This small molecule binds to this protein.
Small molecule (SMILES): O=C(O)c1ccccc1-n1cccn1

Binding-site contacts:
Ligand atom C12 contacts residue MET104 of chain 4.A at 3.9 Å (hydrophobic).
Ligand atom C09 contacts residue MET200 of chain 4.A at 3.9 Å (hydrophobic).
Ligand atom C08 contacts residue TYR159 of chain 4.A at 3.7 Å (hydrophobic).
Ligand atom O01 contacts residue NAD1 of chain 4.B at 3.1 Å.
Ligand atom C06 contacts residue PHE150 of chain 4.A at 3.5 Å (hydrophobic).
Ligand atom O03 contacts residue MET162 of chain 4.A at 4.1 Å.
Ligand atom C11 contacts residue TYR159 of chain 4.A at 4.1 Å (hydrophobic).
Ligand atom O03 contacts residue LYS166 of chain 4.A at 4.1 Å.
Ligand atom C13 contacts residue ILE203 of chain 4.A at 3.5 Å (hydrophobic).
Ligand atom O03 contacts residue NAD1 of chain 4.B at 2.5 Å (h-bond).
Ligand atom C05 contacts residue NAD1 of chain 4.B at 3.3 Å.
Ligand atom C06 contacts residue NAD1 of chain 4.B at 3.5 Å.
Ligand atom C13 contacts residue ALA199 of chain 4.A at 3.9 Å (hydrophobic).
Ligand atom C09 contacts residue TYR159 of chain 4.A at 3.5 Å (hydrophobic).
Ligand atom N10 contacts residue MET104 of chain 4.A at 4.2 Å.
Ligand atom N10 contacts residue TYR159 of chain 4.A at 4.2 Å.
Ligand atom C07 contacts residue PHE150 of chain 4.A at 4.3 Å (hydrophobic).
Ligand atom C09 contacts residue NAD1 of chain 4.B at 4.3 Å.
Ligand atom C12 contacts residue ILE203 of chain 4.A at 4.0 Å (hydrophobic).
Ligand atom C02 contacts residue NAD1 of chain 4.B at 3.2 Å.
Ligand atom C04 contacts residue NAD1 of chain 4.B at 3.7 Å.
Ligand atom C11 contacts residue MET104 of chain 4.A at 3.5 Å (hydrophobic).
Ligand atom N14 contacts residue ILE203 of chain 4.A at 3.9 Å.
Ligand atom C04 contacts residue TYR159 of chain 4.A at 3.3 Å (hydrophobic).
Ligand atom C08 contacts residue MET200 of chain 4.A at 3.3 Å (hydrophobic).
Ligand atom O03 contacts residue TYR159 of chain 4.A at 2.7 Å (h-bond).
Ligand atom C05 contacts residue PHE150 of chain 4.A at 3.8 Å (hydrophobic).
Ligand atom C07 contacts residue TYR159 of chain 4.A at 3.8 Å (hydrophobic).
Ligand atom N14 contacts residue MET200 of chain 4.A at 3.2 Å.
Ligand atom C07 contacts residue MET200 of chain 4.A at 3.6 Å (hydrophobic).
Ligand atom C02 contacts residue TYR159 of chain 4.A at 3.6 Å (hydrophobic).
Ligand atom C07 contacts residue NAD1 of chain 4.B at 4.0 Å.
Ligand atom N10 contacts residue MET200 of chain 4.A at 4.0 Å.
Ligand atom C08 contacts residue NAD1 of chain 4.B at 4.3 Å.
Ligand atom C06 contacts residue TYR159 of chain 4.A at 3.6 Å (hydrophobic).
Ligand atom C13 contacts residue MET200 of chain 4.A at 4.1 Å (hydrophobic).
Ligand atom C05 contacts residue TYR159 of chain 4.A at 3.4 Å (hydrophobic).

Sequence of chain 4.A:
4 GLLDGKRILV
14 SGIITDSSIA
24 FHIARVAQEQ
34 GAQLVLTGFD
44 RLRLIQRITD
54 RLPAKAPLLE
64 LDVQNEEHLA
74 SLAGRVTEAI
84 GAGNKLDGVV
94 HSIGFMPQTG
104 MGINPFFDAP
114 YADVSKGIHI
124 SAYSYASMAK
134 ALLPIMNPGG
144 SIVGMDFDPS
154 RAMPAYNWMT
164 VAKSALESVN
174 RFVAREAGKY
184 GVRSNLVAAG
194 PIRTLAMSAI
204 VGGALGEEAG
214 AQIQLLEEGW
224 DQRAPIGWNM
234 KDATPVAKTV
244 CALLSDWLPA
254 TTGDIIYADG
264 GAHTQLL